Binding-site contacts:
Ligand atom C5 contacts residue ASN12 of chain 34.G at 4.1 Å.
Ligand atom C2 contacts residue ASN12 of chain 34.G at 3.3 Å.
Ligand atom C1 contacts residue ASN12 of chain 34.G at 2.2 Å.
Ligand atom C7 contacts residue ASN12 of chain 34.G at 3.9 Å.
Ligand atom O5 contacts residue ASN12 of chain 34.G at 2.7 Å (h-bond).
Ligand atom N2 contacts residue ASN12 of chain 34.G at 3.8 Å.
Ligand atom O7 contacts residue ASN12 of chain 34.G at 3.6 Å.

The small molecule below binds the protein below.
Small molecule (SMILES): CC(=O)N[C@H]1[C@H](O[C@H]2[C@H](O)[C@@H](NC(C)=O)CO[C@@H]2CO)O[C@H](CO)[C@@H](O)[C@@H]1O

Sequence of chain 34.G:
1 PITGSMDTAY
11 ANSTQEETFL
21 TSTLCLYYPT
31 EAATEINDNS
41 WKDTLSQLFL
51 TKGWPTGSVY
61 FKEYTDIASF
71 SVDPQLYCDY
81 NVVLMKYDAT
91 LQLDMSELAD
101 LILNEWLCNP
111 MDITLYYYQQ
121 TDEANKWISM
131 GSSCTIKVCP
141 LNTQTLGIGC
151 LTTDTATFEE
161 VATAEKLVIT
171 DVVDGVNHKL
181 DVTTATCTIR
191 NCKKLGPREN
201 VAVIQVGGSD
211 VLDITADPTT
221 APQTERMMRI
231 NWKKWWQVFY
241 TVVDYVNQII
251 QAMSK